Sequence of chain 1.A:
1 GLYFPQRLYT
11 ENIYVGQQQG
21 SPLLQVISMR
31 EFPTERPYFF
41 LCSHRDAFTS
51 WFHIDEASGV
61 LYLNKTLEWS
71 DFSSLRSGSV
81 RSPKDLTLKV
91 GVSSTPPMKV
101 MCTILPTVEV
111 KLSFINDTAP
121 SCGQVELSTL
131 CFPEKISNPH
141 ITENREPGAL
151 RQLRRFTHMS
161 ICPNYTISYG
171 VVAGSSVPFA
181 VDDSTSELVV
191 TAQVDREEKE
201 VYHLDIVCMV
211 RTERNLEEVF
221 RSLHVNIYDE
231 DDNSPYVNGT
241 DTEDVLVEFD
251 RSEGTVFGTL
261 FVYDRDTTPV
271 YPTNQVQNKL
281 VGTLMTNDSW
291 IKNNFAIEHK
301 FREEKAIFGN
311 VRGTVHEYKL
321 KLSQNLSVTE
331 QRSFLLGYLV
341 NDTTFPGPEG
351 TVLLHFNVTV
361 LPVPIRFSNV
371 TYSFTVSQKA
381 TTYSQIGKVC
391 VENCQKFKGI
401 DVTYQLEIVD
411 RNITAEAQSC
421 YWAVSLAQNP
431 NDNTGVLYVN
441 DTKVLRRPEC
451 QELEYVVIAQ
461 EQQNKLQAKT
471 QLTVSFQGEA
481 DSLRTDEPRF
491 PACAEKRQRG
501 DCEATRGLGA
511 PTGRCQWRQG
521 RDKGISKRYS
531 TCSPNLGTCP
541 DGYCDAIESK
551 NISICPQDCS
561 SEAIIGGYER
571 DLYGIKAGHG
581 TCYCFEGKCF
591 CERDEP

A small-molecule ligand and the protein it binds are described below.
Small molecule (SMILES): CC(=O)N[C@@H]1[C@@H](O)[C@H](O)[C@@H](CO)O[C@H]1O

Binding-site contacts:
Ligand atom C2 contacts residue MET285 of chain 1.A at 3.2 Å (hydrophobic).
Ligand atom N2 contacts residue THR286 of chain 1.A at 3.3 Å (h-bond).
Ligand atom O3 contacts residue MET285 of chain 1.A at 2.9 Å.
Ligand atom C2 contacts residue THR286 of chain 1.A at 3.8 Å.
Ligand atom C3 contacts residue MET285 of chain 1.A at 3.8 Å (hydrophobic).
Ligand atom C1 contacts residue MET285 of chain 1.A at 4.2 Å (hydrophobic).
Ligand atom C8 contacts residue LEU284 of chain 1.A at 3.9 Å (hydrophobic).
Ligand atom C3 contacts residue ASN287 of chain 1.A at 3.8 Å.
Ligand atom O5 contacts residue ASN287 of chain 1.A at 2.4 Å (h-bond).
Ligand atom C4 contacts residue ASN287 of chain 1.A at 4.2 Å.
Ligand atom O3 contacts residue LEU284 of chain 1.A at 3.7 Å.
Ligand atom O7 contacts residue ASN287 of chain 1.A at 4.0 Å.
Ligand atom C7 contacts residue THR286 of chain 1.A at 3.9 Å.
Ligand atom C7 contacts residue MET285 of chain 1.A at 4.3 Å (hydrophobic).
Ligand atom C1 contacts residue THR286 of chain 1.A at 4.3 Å.
Ligand atom C2 contacts residue ASN287 of chain 1.A at 2.5 Å.
Ligand atom C8 contacts residue THR286 of chain 1.A at 3.5 Å.
Ligand atom N2 contacts residue ASN287 of chain 1.A at 2.9 Å (h-bond).
Ligand atom C5 contacts residue ASN287 of chain 1.A at 3.7 Å.
Ligand atom C7 contacts residue LEU284 of chain 1.A at 4.1 Å (hydrophobic).
Ligand atom C1 contacts residue ASN287 of chain 1.A at 1.4 Å.
Ligand atom C7 contacts residue ASN287 of chain 1.A at 3.7 Å.
Ligand atom O5 contacts residue MET285 of chain 1.A at 4.5 Å.
Ligand atom C4 contacts residue MET285 of chain 1.A at 4.2 Å (hydrophobic).
Ligand atom N2 contacts residue LEU284 of chain 1.A at 3.9 Å.
Ligand atom N2 contacts residue MET285 of chain 1.A at 3.2 Å.